Sequence of chain 1.S:
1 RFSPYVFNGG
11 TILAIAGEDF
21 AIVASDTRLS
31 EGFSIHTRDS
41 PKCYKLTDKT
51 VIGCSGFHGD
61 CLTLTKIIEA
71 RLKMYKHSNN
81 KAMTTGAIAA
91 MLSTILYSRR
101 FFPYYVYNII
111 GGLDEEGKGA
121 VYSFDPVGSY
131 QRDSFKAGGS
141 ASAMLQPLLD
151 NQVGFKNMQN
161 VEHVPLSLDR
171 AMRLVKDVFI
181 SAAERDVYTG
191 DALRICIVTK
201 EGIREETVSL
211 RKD

Binding-site contacts:
Ligand atom CBE contacts residue THR1 of chain 1.D at 3.6 Å.
Ligand atom OBB contacts residue GLY47 of chain 1.D at 3.3 Å (h-bond).
Ligand atom N contacts residue ASP125 of chain 1.S at 2.7 Å (salt-bridge).
Ligand atom CBE contacts residue SER46 of chain 1.D at 3.4 Å.
Ligand atom CBA contacts residue GLY47 of chain 1.D at 2.5 Å.
Ligand atom CAY contacts residue GLY47 of chain 1.D at 3.4 Å.
Ligand atom CAH contacts residue ASP125 of chain 1.S at 3.2 Å.
Ligand atom CBG contacts residue ALA49 of chain 1.D at 3.4 Å (hydrophobic).
Ligand atom CAU contacts residue GLN131 of chain 1.S at 3.2 Å.
Ligand atom CAE contacts residue VAL127 of chain 1.S at 3.2 Å (hydrophobic).
Ligand atom NAN contacts residue SER21 of chain 1.D at 3.0 Å (h-bond).
Ligand atom CBD contacts residue THR1 of chain 1.D at 3.5 Å.
Ligand atom CBM contacts residue GLN53 of chain 1.D at 3.2 Å.
Ligand atom CAS contacts residue GLN131 of chain 1.S at 3.5 Å.
Ligand atom OAK contacts residue ALA22 of chain 1.D at 3.1 Å.
Ligand atom NAZ contacts residue ALA49 of chain 1.D at 3.5 Å (h-bond).
Ligand atom NAZ contacts residue GLY47 of chain 1.D at 2.4 Å (h-bond).
Ligand atom CBJ contacts residue ALA20 of chain 1.D at 3.1 Å (hydrophobic).
Ligand atom CA contacts residue ASP125 of chain 1.S at 3.7 Å.
Ligand atom CAU contacts residue ALA28 of chain 1.D at 3.4 Å (hydrophobic).
Ligand atom CAU contacts residue SER27 of chain 1.D at 3.0 Å.
Ligand atom CB contacts residue SER129 of chain 1.S at 3.3 Å.
Ligand atom NAZ contacts residue CYS48 of chain 1.D at 3.4 Å.
Ligand atom CBD contacts residue GLY47 of chain 1.D at 2.8 Å.
Ligand atom CBC contacts residue GLY47 of chain 1.D at 2.7 Å.
Ligand atom CBJ contacts residue VAL31 of chain 1.D at 3.0 Å (hydrophobic).
Ligand atom CAV contacts residue GLN131 of chain 1.S at 2.6 Å.
Ligand atom CBK contacts residue VAL31 of chain 1.D at 2.6 Å (hydrophobic).
Ligand atom NAN contacts residue ALA22 of chain 1.D at 3.7 Å.
Ligand atom CBI contacts residue ALA49 of chain 1.D at 3.2 Å (hydrophobic).
Ligand atom CBL contacts residue VAL31 of chain 1.D at 3.4 Å (hydrophobic).
Ligand atom CB contacts residue ASP125 of chain 1.S at 3.5 Å.
Ligand atom CBH contacts residue GLY47 of chain 1.D at 3.7 Å.
Ligand atom OD1 contacts residue SER27 of chain 1.D at 3.0 Å (h-bond).
Ligand atom CBH contacts residue ALA49 of chain 1.D at 3.3 Å (hydrophobic).
Ligand atom CBM contacts residue ALA49 of chain 1.D at 3.5 Å (hydrophobic).
Ligand atom CAI contacts residue ASP125 of chain 1.S at 3.2 Å.
Ligand atom O contacts residue ALA49 of chain 1.D at 3.7 Å.
Ligand atom CBN contacts residue ALA49 of chain 1.D at 2.8 Å (hydrophobic).
Ligand atom CAX contacts residue SER21 of chain 1.D at 2.9 Å.

This small molecule binds to this protein.
Small molecule (SMILES): CC(C)(C)NC(=O)C[C@H](NC(=O)CCc1ccccc1)C(=O)NCCNC(=O)c1cccc(-c2ccccc2)c1

Sequence of chain 1.D:
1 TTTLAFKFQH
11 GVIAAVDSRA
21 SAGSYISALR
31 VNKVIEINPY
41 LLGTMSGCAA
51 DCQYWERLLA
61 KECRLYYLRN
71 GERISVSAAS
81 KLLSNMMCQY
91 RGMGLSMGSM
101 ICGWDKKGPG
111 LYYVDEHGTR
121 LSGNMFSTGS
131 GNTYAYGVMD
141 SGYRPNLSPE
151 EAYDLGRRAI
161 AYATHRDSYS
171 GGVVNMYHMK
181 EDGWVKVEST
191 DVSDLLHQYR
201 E